Binding-site contacts:
Ligand atom O6 contacts residue GLU1068 of chain 1.A at 2.9 Å (salt-bridge).
Ligand atom C1 contacts residue ASN1070 of chain 1.A at 1.4 Å.
Ligand atom O7 contacts residue ASN1070 of chain 1.A at 3.9 Å.
Ligand atom O5 contacts residue ASN1070 of chain 1.A at 2.4 Å (h-bond).
Ligand atom C7 contacts residue ASN1070 of chain 1.A at 3.6 Å.
Ligand atom C4 contacts residue ASN1070 of chain 1.A at 4.2 Å.
Ligand atom C2 contacts residue ASN1070 of chain 1.A at 2.5 Å.
Ligand atom C5 contacts residue ASN1070 of chain 1.A at 3.7 Å.
Ligand atom C6 contacts residue GLU1068 of chain 1.A at 4.2 Å.
Ligand atom O6 contacts residue ASN1070 of chain 1.A at 3.9 Å.
Ligand atom N2 contacts residue ASN1070 of chain 1.A at 3.0 Å (h-bond).
Ligand atom C3 contacts residue ASN1070 of chain 1.A at 3.8 Å.
Ligand atom C2 contacts residue ALA702 of chain 1.A at 4.4 Å (hydrophobic).
Ligand atom O3 contacts residue ALA702 of chain 1.A at 3.2 Å.
Ligand atom C6 contacts residue ASN1070 of chain 1.A at 4.4 Å.
Ligand atom C3 contacts residue ALA702 of chain 1.A at 4.4 Å (hydrophobic).
Ligand atom N2 contacts residue ALA702 of chain 1.A at 4.1 Å.

Sequence of chain 1.A:
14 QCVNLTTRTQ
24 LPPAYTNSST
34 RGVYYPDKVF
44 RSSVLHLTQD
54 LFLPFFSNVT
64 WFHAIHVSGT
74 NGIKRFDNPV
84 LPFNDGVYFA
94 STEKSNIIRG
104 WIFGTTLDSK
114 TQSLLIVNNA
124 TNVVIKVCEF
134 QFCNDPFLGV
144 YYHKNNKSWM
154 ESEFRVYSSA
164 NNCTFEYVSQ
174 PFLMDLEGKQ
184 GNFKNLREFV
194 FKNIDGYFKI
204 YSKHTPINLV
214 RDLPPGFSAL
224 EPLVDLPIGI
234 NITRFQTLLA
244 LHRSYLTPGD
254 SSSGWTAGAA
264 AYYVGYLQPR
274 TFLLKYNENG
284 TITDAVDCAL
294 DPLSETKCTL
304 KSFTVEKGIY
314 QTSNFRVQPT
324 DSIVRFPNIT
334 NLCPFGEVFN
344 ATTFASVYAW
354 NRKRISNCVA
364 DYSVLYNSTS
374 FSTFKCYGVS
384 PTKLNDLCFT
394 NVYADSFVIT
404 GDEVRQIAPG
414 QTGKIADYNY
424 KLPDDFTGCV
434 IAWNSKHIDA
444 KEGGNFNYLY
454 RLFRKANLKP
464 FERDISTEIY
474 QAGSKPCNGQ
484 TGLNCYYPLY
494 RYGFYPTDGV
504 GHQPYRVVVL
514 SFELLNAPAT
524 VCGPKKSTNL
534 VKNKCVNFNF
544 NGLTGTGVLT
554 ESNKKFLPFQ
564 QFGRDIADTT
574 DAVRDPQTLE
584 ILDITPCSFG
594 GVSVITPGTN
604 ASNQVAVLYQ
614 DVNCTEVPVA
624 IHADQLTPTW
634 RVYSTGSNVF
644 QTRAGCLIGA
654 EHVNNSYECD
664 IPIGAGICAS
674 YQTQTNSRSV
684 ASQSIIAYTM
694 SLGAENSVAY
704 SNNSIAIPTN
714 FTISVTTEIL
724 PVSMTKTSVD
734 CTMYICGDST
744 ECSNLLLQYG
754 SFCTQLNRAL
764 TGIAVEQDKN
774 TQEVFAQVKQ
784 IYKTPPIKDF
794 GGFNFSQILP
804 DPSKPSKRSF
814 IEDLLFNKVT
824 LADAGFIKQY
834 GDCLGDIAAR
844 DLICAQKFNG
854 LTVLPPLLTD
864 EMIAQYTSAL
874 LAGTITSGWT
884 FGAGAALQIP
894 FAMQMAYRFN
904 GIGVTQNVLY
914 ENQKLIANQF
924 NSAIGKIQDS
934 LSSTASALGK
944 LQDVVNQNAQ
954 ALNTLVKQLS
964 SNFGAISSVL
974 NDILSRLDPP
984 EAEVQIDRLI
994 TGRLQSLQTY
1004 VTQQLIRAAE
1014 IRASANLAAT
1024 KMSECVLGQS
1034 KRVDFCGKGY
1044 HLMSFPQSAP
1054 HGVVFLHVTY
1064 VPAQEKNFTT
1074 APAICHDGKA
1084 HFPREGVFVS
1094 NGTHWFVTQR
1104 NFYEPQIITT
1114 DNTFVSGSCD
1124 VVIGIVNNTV

The small molecule below binds the protein below.
Small molecule (SMILES): CC(=O)N[C@@H]1[C@@H](O)[C@H](O)[C@@H](CO)O[C@H]1O